A protein and the small-molecule ligand that binds it are described below.
Small molecule (SMILES): C[C@@H]1O[C@@H](O)[C@H](O)[C@H](OS(=O)(=O)O)[C@H]1O[C@@H]1O[C@H](C(=O)O)[C@@H](O[C@@H]2O[C@@H](C)[C@H](O[C@@H]3OC(C(=O)O)=C[C@H](O)[C@H]3O)[C@@H](OS(=O)(=O)O)[C@H]2O)[C@H](O)[C@H]1O

Binding-site contacts:
Ligand atom C6 contacts residue ARG296 of chain 1.B at 3.9 Å.
Ligand atom O1 contacts residue ASN239 of chain 1.B at 4.1 Å.
Ligand atom C5 contacts residue TYR279 of chain 1.B at 4.3 Å (hydrophobic).
Ligand atom O3S contacts residue HIS122 of chain 1.B at 4.3 Å.
Ligand atom C5 contacts residue ASN239 of chain 1.B at 4.0 Å.
Ligand atom C6 contacts residue VAL362 of chain 1.B at 4.1 Å (hydrophobic).
Ligand atom C6 contacts residue TYR279 of chain 1.B at 3.8 Å (hydrophobic).
Ligand atom C6 contacts residue GLY238 of chain 1.B at 4.0 Å.
Ligand atom O6B contacts residue ASN239 of chain 1.B at 3.8 Å.
Ligand atom C1 contacts residue ARG296 of chain 1.B at 3.8 Å.
Ligand atom O6B contacts residue TYR306 of chain 1.B at 4.0 Å.
Ligand atom O2S contacts residue PHE56 of chain 1.B at 4.0 Å.
Ligand atom O3S contacts residue PHE56 of chain 1.B at 3.5 Å.
Ligand atom C4 contacts residue ASN239 of chain 1.B at 4.3 Å.
Ligand atom O6A contacts residue HIS122 of chain 1.B at 4.1 Å.
Ligand atom C2 contacts residue ASN239 of chain 1.B at 3.8 Å.
Ligand atom O3S contacts residue ASN239 of chain 1.B at 3.7 Å.
Ligand atom O6B contacts residue TYR279 of chain 1.B at 3.0 Å (h-bond).
Ligand atom C6 contacts residue TYR306 of chain 1.B at 3.8 Å (hydrophobic).
Ligand atom O6A contacts residue TYR306 of chain 1.B at 3.9 Å.
Ligand atom C4 contacts residue ARG296 of chain 1.B at 3.9 Å.
Ligand atom C6 contacts residue GLY237 of chain 1.B at 4.3 Å.
Ligand atom C1 contacts residue ASN239 of chain 1.B at 4.2 Å.
Ligand atom O6A contacts residue HIS360 of chain 1.B at 3.3 Å (h-bond).
Ligand atom C5 contacts residue ARG296 of chain 1.B at 4.0 Å.
Ligand atom C2 contacts residue ARG296 of chain 1.B at 3.9 Å.
Ligand atom C4 contacts residue TYR279 of chain 1.B at 3.9 Å (hydrophobic).
Ligand atom O5 contacts residue ASN239 of chain 1.B at 4.2 Å.
Ligand atom O4 contacts residue ASN239 of chain 1.B at 3.3 Å.
Ligand atom O6B contacts residue HIS360 of chain 1.B at 2.6 Å (h-bond).
Ligand atom O6B contacts residue VAL362 of chain 1.B at 3.8 Å.
Ligand atom O5 contacts residue ARG296 of chain 1.B at 3.0 Å (salt-bridge).
Ligand atom C6 contacts residue ASN239 of chain 1.B at 4.1 Å.
Ligand atom O2 contacts residue ASN239 of chain 1.B at 4.0 Å.
Ligand atom C3 contacts residue ARG296 of chain 1.B at 3.7 Å.
Ligand atom C6 contacts residue HIS360 of chain 1.B at 3.4 Å.
Ligand atom S contacts residue PHE56 of chain 1.B at 4.3 Å.
Ligand atom O3 contacts residue ASN239 of chain 1.B at 4.4 Å.
Ligand atom C6 contacts residue TYR306 of chain 1.B at 4.0 Å (hydrophobic).
Ligand atom O3 contacts residue ARG296 of chain 1.B at 2.8 Å (salt-bridge).

Sequence of chain 1.B:
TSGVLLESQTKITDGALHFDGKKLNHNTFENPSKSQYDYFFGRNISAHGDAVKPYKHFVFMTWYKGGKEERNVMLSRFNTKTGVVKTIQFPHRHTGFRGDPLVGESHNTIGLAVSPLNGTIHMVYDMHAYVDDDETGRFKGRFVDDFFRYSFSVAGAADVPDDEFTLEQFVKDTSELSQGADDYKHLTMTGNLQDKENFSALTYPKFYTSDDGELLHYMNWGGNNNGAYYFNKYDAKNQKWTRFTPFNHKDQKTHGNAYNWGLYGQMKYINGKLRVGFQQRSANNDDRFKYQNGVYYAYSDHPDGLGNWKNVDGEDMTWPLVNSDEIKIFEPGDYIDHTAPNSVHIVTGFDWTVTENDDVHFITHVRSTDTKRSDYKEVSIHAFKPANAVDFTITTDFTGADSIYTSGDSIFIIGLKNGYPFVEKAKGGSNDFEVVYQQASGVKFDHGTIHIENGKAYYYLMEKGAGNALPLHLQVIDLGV